The small molecule below binds the protein below.
Small molecule (SMILES): Cc1c(CN(C)C(=O)CCc2cnc3c(c2)CCC(=O)N3)oc2ccccc12

Sequence of chain 1.D:
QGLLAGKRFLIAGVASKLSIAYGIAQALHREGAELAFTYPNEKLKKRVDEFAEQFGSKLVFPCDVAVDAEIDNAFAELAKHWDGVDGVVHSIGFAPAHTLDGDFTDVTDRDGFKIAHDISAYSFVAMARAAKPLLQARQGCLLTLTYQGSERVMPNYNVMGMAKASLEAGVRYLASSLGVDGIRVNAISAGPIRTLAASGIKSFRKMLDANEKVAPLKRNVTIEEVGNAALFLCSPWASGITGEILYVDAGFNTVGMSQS

Binding-site contacts:
Ligand atom C22 contacts residue ALA97 of chain 1.D at 3.5 Å (hydrophobic).
Ligand atom C22 contacts residue LEU102 of chain 1.D at 3.6 Å (hydrophobic).
Ligand atom C9 contacts residue TYR159 of chain 1.D at 3.5 Å (hydrophobic).
Ligand atom C13 contacts residue ASN158 of chain 1.D at 3.5 Å.
Ligand atom N3 contacts residue TYR159 of chain 1.D at 3.7 Å.
Ligand atom O10 contacts residue TYR159 of chain 1.D at 3.7 Å.
Ligand atom C4 contacts residue TYR149 of chain 1.D at 3.5 Å (hydrophobic).
Ligand atom C4 contacts residue TYR159 of chain 1.D at 3.6 Å (hydrophobic).
Ligand atom C17 contacts residue ALA199 of chain 1.D at 3.7 Å (hydrophobic).
Ligand atom C23 contacts residue LEU102 of chain 1.D at 3.7 Å (hydrophobic).
Ligand atom N3 contacts residue NAD1 of chain 1.K at 3.6 Å.
Ligand atom C5 contacts residue NAD1 of chain 1.K at 3.3 Å.
Ligand atom C24 contacts residue ALA199 of chain 1.D at 3.0 Å (hydrophobic).
Ligand atom C20 contacts residue LEU102 of chain 1.D at 3.7 Å (hydrophobic).
Ligand atom C1 contacts residue TYR159 of chain 1.D at 3.6 Å (hydrophobic).
Ligand atom C8 contacts residue TYR159 of chain 1.D at 3.6 Å (hydrophobic).
Ligand atom C26 contacts residue ALA199 of chain 1.D at 3.6 Å (hydrophobic).
Ligand atom C1 contacts residue NAD1 of chain 1.K at 3.4 Å.
Ligand atom N36 contacts residue ALA97 of chain 1.D at 2.9 Å (h-bond).
Ligand atom C4 contacts residue NAD1 of chain 1.K at 3.3 Å.
Ligand atom C6 contacts residue PHE206 of chain 1.D at 3.7 Å (hydrophobic).
Ligand atom C25 contacts residue SER201 of chain 1.D at 3.5 Å.
Ligand atom C14 contacts residue TYR159 of chain 1.D at 3.7 Å (hydrophobic).
Ligand atom C20 contacts residue ALA97 of chain 1.D at 3.5 Å (hydrophobic).
Ligand atom C23 contacts residue ALA199 of chain 1.D at 3.7 Å (hydrophobic).
Ligand atom N21 contacts residue LEU102 of chain 1.D at 3.6 Å.
Ligand atom O10 contacts residue ILE203 of chain 1.D at 3.7 Å.
Ligand atom C14 contacts residue ILE203 of chain 1.D at 3.6 Å (hydrophobic).
Ligand atom C38 contacts residue PHE206 of chain 1.D at 3.6 Å (hydrophobic).
Ligand atom O2 contacts residue NAD1 of chain 1.K at 2.5 Å (h-bond).
Ligand atom N21 contacts residue PHE96 of chain 1.D at 3.4 Å.
Ligand atom O10 contacts residue ALA199 of chain 1.D at 3.7 Å.
Ligand atom C26 contacts residue SER201 of chain 1.D at 3.7 Å.
Ligand atom C7 contacts residue PHE206 of chain 1.D at 3.5 Å (hydrophobic).
Ligand atom O2 contacts residue TYR159 of chain 1.D at 2.8 Å (h-bond).
Ligand atom C12 contacts residue PRO157 of chain 1.D at 3.6 Å (hydrophobic).
Ligand atom C26 contacts residue ILE203 of chain 1.D at 3.7 Å (hydrophobic).
Ligand atom C12 contacts residue TYR159 of chain 1.D at 3.7 Å (hydrophobic).
Ligand atom C20 contacts residue PHE96 of chain 1.D at 3.7 Å (hydrophobic).
Ligand atom N21 contacts residue ALA97 of chain 1.D at 2.9 Å (h-bond).